The small molecule below binds the protein below.
Small molecule (SMILES): Nc1ncnc2c1ncn2[C@@H]1O[C@H](COO[C@@H]2C[C@@H](CO[P](=O)(O)O[C@H]3[C@@H](O)[C@H](n4cnc5c(N)ncnc54)O[C@@H]3COP(=O)=O)O[C@H]2n2ccc(=O)[nH]c2=O)[C@@H](OOP(O)OC[C@H]2O[C@@H](n3ccc(=O)[nH]c3=O)[C@H](O)[C@@H]2O)[C@H]1O.Op1oo1

Binding-site contacts:
Ligand atom N1 contacts residue THR48 of chain 16.D at 4.0 Å.
Ligand atom OP2 contacts residue VAL178 of chain 16.E at 4.5 Å.
Ligand atom C5' contacts residue VAL178 of chain 16.E at 4.5 Å (hydrophobic).
Ligand atom N7 contacts residue TRP47 of chain 16.D at 3.7 Å.
Ligand atom N6 contacts residue THR48 of chain 16.D at 3.3 Å (h-bond).
Ligand atom C6 contacts residue THR48 of chain 16.D at 4.2 Å.
Ligand atom N1 contacts residue TRP47 of chain 16.D at 4.3 Å.
Ligand atom C5 contacts residue TRP47 of chain 16.D at 3.8 Å (hydrophobic).
Ligand atom N6 contacts residue TYR50 of chain 16.D at 4.2 Å.
Ligand atom C6 contacts residue TRP47 of chain 16.D at 3.9 Å (hydrophobic).
Ligand atom OP2 contacts residue GLY49 of chain 16.E at 4.2 Å.
Ligand atom N9 contacts residue TRP47 of chain 16.D at 3.9 Å.
Ligand atom N3 contacts residue TRP47 of chain 16.D at 4.1 Å.
Ligand atom N6 contacts residue TRP47 of chain 16.D at 3.8 Å.
Ligand atom O4' contacts residue LYS143 of chain 16.D at 4.1 Å.
Ligand atom O4' contacts residue TRP47 of chain 16.D at 4.1 Å.
Ligand atom C2 contacts residue TRP47 of chain 16.D at 4.2 Å (hydrophobic).
Ligand atom C8 contacts residue TRP47 of chain 16.D at 3.8 Å (hydrophobic).
Ligand atom C4 contacts residue TRP47 of chain 16.D at 3.9 Å (hydrophobic).
Ligand atom C1' contacts residue TRP47 of chain 16.D at 4.3 Å (hydrophobic).

Sequence of chain 16.E:
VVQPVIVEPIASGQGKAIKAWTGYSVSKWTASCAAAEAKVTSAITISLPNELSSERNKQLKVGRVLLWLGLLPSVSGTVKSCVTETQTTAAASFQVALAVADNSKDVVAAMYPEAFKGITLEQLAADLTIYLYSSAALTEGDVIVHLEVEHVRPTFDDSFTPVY

Sequence of chain 16.D:
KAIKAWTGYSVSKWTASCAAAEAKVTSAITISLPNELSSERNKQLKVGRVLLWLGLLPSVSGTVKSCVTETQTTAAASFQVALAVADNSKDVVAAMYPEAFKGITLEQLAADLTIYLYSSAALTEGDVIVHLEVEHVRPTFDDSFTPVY